Sequence of chain 1.A:
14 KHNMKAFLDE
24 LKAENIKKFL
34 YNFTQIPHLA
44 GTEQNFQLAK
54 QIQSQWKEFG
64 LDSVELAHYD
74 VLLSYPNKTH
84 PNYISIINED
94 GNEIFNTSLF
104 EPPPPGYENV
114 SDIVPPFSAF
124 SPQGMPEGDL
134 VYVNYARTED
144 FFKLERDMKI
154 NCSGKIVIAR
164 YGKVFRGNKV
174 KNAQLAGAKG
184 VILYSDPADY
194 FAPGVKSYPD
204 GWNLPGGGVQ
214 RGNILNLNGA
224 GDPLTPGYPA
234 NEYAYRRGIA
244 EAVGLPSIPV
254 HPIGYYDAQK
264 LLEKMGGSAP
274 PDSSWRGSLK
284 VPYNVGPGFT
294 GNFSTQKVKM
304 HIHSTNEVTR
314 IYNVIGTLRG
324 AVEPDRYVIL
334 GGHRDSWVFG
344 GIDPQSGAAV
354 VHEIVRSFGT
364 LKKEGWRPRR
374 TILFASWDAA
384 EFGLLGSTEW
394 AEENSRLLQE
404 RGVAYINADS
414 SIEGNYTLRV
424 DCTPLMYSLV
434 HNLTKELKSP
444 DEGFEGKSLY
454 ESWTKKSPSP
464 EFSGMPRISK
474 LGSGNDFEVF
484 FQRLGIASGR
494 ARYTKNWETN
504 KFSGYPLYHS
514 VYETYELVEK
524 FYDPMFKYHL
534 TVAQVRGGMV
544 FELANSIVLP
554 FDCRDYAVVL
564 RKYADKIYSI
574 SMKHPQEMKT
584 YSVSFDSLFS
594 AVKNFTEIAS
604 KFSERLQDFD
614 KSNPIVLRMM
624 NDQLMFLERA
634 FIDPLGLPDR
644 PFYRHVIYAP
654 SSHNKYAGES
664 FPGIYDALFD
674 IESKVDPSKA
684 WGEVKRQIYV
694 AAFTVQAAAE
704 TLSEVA

Binding-site contacts:
Ligand atom O7 contacts residue GLN699 of chain 2.A at 3.3 Å (h-bond).
Ligand atom C3 contacts residue ASN597 of chain 2.A at 3.8 Å.
Ligand atom N2 contacts residue GLN699 of chain 2.A at 3.5 Å (h-bond).
Ligand atom O2 contacts residue HIS71 of chain 1.A at 3.1 Å (h-bond).
Ligand atom O5 contacts residue ASN597 of chain 2.A at 2.3 Å (h-bond).
Ligand atom C8 contacts residue ALA594 of chain 2.A at 3.8 Å (hydrophobic).
Ligand atom C1 contacts residue SER593 of chain 2.A at 3.6 Å.
Ligand atom C7 contacts residue GLN699 of chain 2.A at 3.3 Å.
Ligand atom O2 contacts residue GLU235 of chain 1.A at 2.6 Å (salt-bridge).
Ligand atom C3 contacts residue GLU235 of chain 1.A at 3.8 Å.
Ligand atom C8 contacts residue TYR236 of chain 1.A at 3.7 Å (hydrophobic).
Ligand atom O4 contacts residue GLU235 of chain 1.A at 2.9 Å (salt-bridge).
Ligand atom N2 contacts residue ASN597 of chain 2.A at 2.9 Å (h-bond).
Ligand atom O4 contacts residue ARG313 of chain 1.A at 3.9 Å.
Ligand atom O5 contacts residue HIS71 of chain 1.A at 3.6 Å.
Ligand atom O2 contacts residue ARG313 of chain 1.A at 3.3 Å (salt-bridge).
Ligand atom C2 contacts residue GLU235 of chain 1.A at 3.3 Å.
Ligand atom C2 contacts residue SER593 of chain 2.A at 3.7 Å.
Ligand atom C8 contacts residue GLN699 of chain 2.A at 4.0 Å.
Ligand atom O3 contacts residue GLU235 of chain 1.A at 3.0 Å (salt-bridge).
Ligand atom C2 contacts residue ASN597 of chain 2.A at 2.4 Å.
Ligand atom C3 contacts residue GLU235 of chain 1.A at 3.3 Å.
Ligand atom C1 contacts residue ASN597 of chain 2.A at 1.4 Å.
Ligand atom C1 contacts residue GLU235 of chain 1.A at 3.9 Å.
Ligand atom C2 contacts residue GLN699 of chain 2.A at 3.8 Å.
Ligand atom C1 contacts residue GLN699 of chain 2.A at 3.9 Å.
Ligand atom N2 contacts residue SER593 of chain 2.A at 3.0 Å (h-bond).
Ligand atom C7 contacts residue ASN597 of chain 2.A at 3.8 Å.
Ligand atom C8 contacts residue SER593 of chain 2.A at 4.0 Å.
Ligand atom C8 contacts residue SER590 of chain 2.A at 3.5 Å.
Ligand atom C5 contacts residue GLU235 of chain 1.A at 3.3 Å.
Ligand atom C3 contacts residue ARG313 of chain 1.A at 3.8 Å.
Ligand atom C4 contacts residue ARG313 of chain 1.A at 3.5 Å.
Ligand atom C2 contacts residue ARG313 of chain 1.A at 3.9 Å.
Ligand atom C4 contacts residue GLU235 of chain 1.A at 3.5 Å.
Ligand atom C3 contacts residue ARG313 of chain 1.A at 3.7 Å.
Ligand atom C6 contacts residue HIS71 of chain 1.A at 4.0 Å.
Ligand atom C5 contacts residue ASN597 of chain 2.A at 3.6 Å.
Ligand atom O3 contacts residue ARG313 of chain 1.A at 3.0 Å (salt-bridge).
Ligand atom C7 contacts residue SER593 of chain 2.A at 3.9 Å.

The small molecule below binds the protein below.
Small molecule (SMILES): CC(=O)N[C@H]1[C@H](O[C@H]2[C@H](O)[C@@H](NC(C)=O)CO[C@@H]2CO)O[C@H](CO)[C@@H](O[C@@H]2O[C@H](CO)[C@@H](O)[C@H](O[C@H]3O[C@H](CO)[C@@H](O)[C@H](O)[C@@H]3O)[C@@H]2O)[C@@H]1O

Sequence of chain 2.A:
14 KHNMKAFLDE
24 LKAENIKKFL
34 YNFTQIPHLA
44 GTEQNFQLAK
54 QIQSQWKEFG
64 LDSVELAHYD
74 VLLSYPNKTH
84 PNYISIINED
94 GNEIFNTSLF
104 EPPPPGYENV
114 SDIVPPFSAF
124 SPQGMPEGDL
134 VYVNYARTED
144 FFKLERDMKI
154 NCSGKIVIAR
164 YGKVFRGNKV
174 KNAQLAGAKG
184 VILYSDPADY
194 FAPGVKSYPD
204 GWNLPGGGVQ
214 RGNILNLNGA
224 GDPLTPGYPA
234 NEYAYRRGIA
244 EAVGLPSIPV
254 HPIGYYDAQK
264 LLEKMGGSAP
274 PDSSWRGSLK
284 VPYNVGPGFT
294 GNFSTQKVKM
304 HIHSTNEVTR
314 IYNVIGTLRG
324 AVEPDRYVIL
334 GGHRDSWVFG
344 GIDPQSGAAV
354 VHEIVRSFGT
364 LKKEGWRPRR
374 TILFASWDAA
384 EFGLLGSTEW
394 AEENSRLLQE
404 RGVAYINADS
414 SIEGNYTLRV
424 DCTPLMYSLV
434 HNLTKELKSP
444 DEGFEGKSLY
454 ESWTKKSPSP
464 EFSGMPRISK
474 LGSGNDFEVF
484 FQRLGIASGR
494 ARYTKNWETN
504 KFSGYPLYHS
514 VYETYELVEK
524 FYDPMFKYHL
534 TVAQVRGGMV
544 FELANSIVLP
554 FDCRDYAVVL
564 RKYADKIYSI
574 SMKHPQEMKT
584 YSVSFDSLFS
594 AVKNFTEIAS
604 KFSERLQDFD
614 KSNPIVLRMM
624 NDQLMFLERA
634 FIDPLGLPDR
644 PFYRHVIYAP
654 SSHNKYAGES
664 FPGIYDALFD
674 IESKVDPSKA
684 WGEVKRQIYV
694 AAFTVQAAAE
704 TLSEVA